Sequence of chain 1.C:
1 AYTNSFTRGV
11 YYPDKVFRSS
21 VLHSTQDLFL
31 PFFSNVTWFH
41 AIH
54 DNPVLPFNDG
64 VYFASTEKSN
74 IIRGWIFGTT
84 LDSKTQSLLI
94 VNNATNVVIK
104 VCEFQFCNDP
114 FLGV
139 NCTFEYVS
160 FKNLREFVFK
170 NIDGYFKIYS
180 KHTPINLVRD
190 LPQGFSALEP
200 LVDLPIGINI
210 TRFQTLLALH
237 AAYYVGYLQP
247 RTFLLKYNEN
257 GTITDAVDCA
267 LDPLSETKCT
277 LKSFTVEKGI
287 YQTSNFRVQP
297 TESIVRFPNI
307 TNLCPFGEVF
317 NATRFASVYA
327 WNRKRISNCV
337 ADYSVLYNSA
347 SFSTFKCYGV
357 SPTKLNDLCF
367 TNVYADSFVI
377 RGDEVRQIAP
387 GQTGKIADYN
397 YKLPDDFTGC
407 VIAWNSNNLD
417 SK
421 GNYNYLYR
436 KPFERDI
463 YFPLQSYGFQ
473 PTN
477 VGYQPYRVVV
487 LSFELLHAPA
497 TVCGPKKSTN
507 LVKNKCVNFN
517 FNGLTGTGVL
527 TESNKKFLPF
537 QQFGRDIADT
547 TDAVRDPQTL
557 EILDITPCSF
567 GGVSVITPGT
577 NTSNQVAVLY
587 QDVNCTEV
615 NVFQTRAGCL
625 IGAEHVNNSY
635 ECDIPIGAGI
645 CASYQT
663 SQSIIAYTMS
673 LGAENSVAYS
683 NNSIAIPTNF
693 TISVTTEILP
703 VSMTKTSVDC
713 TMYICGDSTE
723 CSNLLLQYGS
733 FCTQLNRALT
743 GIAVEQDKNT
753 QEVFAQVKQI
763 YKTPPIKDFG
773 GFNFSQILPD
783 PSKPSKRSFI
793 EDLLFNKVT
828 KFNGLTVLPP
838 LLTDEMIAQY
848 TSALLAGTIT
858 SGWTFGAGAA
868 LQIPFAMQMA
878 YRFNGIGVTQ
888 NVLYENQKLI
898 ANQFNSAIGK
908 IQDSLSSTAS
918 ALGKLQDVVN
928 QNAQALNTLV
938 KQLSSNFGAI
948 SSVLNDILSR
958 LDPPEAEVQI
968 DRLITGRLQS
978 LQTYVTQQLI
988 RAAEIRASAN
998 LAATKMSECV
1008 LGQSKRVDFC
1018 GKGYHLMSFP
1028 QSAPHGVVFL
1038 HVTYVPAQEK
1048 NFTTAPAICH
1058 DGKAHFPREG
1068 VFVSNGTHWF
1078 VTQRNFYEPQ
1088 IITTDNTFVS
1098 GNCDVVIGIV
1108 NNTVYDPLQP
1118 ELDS

The small molecule below binds the protein below.
Small molecule (SMILES): CC(=O)N[C@@H]1[C@@H](O)[C@H](O)[C@@H](CO)O[C@H]1O

Binding-site contacts:
Ligand atom C3 contacts residue ASN590 of chain 1.C at 3.9 Å.
Ligand atom C4 contacts residue ASN590 of chain 1.C at 4.3 Å.
Ligand atom C2 contacts residue ASN590 of chain 1.C at 2.5 Å.
Ligand atom C7 contacts residue ASN590 of chain 1.C at 3.2 Å.
Ligand atom O5 contacts residue ASN590 of chain 1.C at 2.4 Å (h-bond).
Ligand atom C5 contacts residue ASN590 of chain 1.C at 3.8 Å.
Ligand atom O7 contacts residue ASN590 of chain 1.C at 3.2 Å (h-bond).
Ligand atom C1 contacts residue ASN590 of chain 1.C at 1.5 Å.
Ligand atom N2 contacts residue ASN590 of chain 1.C at 2.9 Å (h-bond).
Ligand atom C8 contacts residue GLN618 of chain 1.C at 3.6 Å.
Ligand atom C8 contacts residue ASN590 of chain 1.C at 4.2 Å.